Sequence of chain 1.B:
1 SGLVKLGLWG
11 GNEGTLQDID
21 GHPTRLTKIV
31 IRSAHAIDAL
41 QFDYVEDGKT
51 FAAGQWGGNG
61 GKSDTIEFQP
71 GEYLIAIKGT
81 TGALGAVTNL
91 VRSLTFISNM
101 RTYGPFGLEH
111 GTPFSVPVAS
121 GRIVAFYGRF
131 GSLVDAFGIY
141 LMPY

This protein binds this small molecule.
Small molecule (SMILES): OC[C@H]1O[C@H](O)[C@@H](O)[C@@H](O)[C@@H]1O

Binding-site contacts:
Ligand atom O5 contacts residue GLY131 of chain 1.B at 3.5 Å.
Ligand atom O5 contacts residue SER132 of chain 1.B at 3.0 Å (h-bond).
Ligand atom O3 contacts residue GLU13 of chain 1.B at 3.6 Å.
Ligand atom O5 contacts residue LEU133 of chain 1.B at 4.4 Å.
Ligand atom O1 contacts residue SER132 of chain 1.B at 4.1 Å.
Ligand atom C1 contacts residue SER132 of chain 1.B at 3.8 Å.
Ligand atom C5 contacts residue GLY131 of chain 1.B at 4.4 Å.
Ligand atom O4 contacts residue ASP135 of chain 1.B at 2.9 Å (salt-bridge).
Ligand atom O6 contacts residue GLY131 of chain 1.B at 3.4 Å.
Ligand atom O2 contacts residue GLY131 of chain 1.B at 3.6 Å.
Ligand atom O4 contacts residue GLY14 of chain 1.B at 3.9 Å.
Ligand atom C5 contacts residue ASP135 of chain 1.B at 4.1 Å.
Ligand atom C6 contacts residue ASP135 of chain 1.B at 3.6 Å.
Ligand atom C6 contacts residue LEU133 of chain 1.B at 3.8 Å (hydrophobic).
Ligand atom C4 contacts residue GLU13 of chain 1.B at 4.3 Å.
Ligand atom O6 contacts residue ASP135 of chain 1.B at 2.8 Å (salt-bridge).
Ligand atom C5 contacts residue SER132 of chain 1.B at 4.0 Å.
Ligand atom C6 contacts residue SER132 of chain 1.B at 3.8 Å.
Ligand atom O6 contacts residue SER132 of chain 1.B at 3.2 Å (h-bond).
Ligand atom C2 contacts residue GLY131 of chain 1.B at 4.4 Å.
Ligand atom O3 contacts residue GLY14 of chain 1.B at 3.0 Å (h-bond).
Ligand atom O4 contacts residue VAL87 of chain 1.B at 4.2 Å.
Ligand atom C4 contacts residue GLY14 of chain 1.B at 3.8 Å.
Ligand atom O6 contacts residue LEU133 of chain 1.B at 2.9 Å (h-bond).
Ligand atom C4 contacts residue ASP135 of chain 1.B at 3.6 Å.
Ligand atom O2 contacts residue GLY14 of chain 1.B at 3.6 Å.
Ligand atom O4 contacts residue GLU13 of chain 1.B at 3.5 Å.
Ligand atom C3 contacts residue GLY14 of chain 1.B at 3.9 Å.
Ligand atom C1 contacts residue GLY131 of chain 1.B at 4.1 Å.
Ligand atom C6 contacts residue VAL87 of chain 1.B at 4.1 Å (hydrophobic).